Binding-site contacts:
Ligand atom C1 contacts residue ASP15 of chain 1.A at 3.5 Å.
Ligand atom O1 contacts residue ASN13 of chain 1.A at 3.0 Å (h-bond).
Ligand atom O4 contacts residue ARG67 of chain 1.A at 3.2 Å (salt-bridge).
Ligand atom O2 contacts residue GLU112 of chain 1.A at 2.6 Å (salt-bridge).
Ligand atom O3 contacts residue ASP66 of chain 1.A at 2.6 Å (salt-bridge).
Ligand atom O4 contacts residue TRP63 of chain 1.A at 4.0 Å.
Ligand atom C6 contacts residue PRO155 of chain 1.A at 3.8 Å (hydrophobic).
Ligand atom O2 contacts residue MET331 of chain 1.A at 4.0 Å.
Ligand atom C2 contacts residue GLU112 of chain 1.A at 3.6 Å.
Ligand atom O3 contacts residue ALA64 of chain 1.A at 3.5 Å.
Ligand atom O1 contacts residue ASP15 of chain 1.A at 2.9 Å (salt-bridge).
Ligand atom O3 contacts residue GLU112 of chain 1.A at 3.7 Å.
Ligand atom O5 contacts residue TYR156 of chain 1.A at 3.5 Å.
Ligand atom C1 contacts residue TRP231 of chain 1.A at 3.9 Å (hydrophobic).
Ligand atom O4 contacts residue ARG345 of chain 1.A at 4.0 Å.
Ligand atom C3 contacts residue ASP66 of chain 1.A at 3.5 Å.
Ligand atom O2 contacts residue TRP231 of chain 1.A at 4.0 Å.
Ligand atom O6 contacts residue PRO155 of chain 1.A at 3.3 Å.
Ligand atom O3 contacts residue TRP63 of chain 1.A at 3.8 Å.
Ligand atom C1 contacts residue LYS16 of chain 1.A at 4.0 Å.
Ligand atom O3 contacts residue ARG67 of chain 1.A at 3.2 Å (salt-bridge).
Ligand atom C6 contacts residue GLU154 of chain 1.A at 3.2 Å.
Ligand atom O2 contacts residue TRP63 of chain 1.A at 3.5 Å (h-bond).
Ligand atom O2 contacts residue ALA64 of chain 1.A at 3.4 Å.
Ligand atom C5 contacts residue GLU154 of chain 1.A at 3.7 Å.
Ligand atom O2 contacts residue ASP66 of chain 1.A at 2.6 Å (salt-bridge).
Ligand atom O6 contacts residue GLU154 of chain 1.A at 2.8 Å (salt-bridge).
Ligand atom O2 contacts residue LYS16 of chain 1.A at 2.7 Å (salt-bridge).
Ligand atom O1 contacts residue LYS16 of chain 1.A at 3.4 Å (salt-bridge).
Ligand atom C2 contacts residue ASP66 of chain 1.A at 3.3 Å.
Ligand atom C3 contacts residue TRP63 of chain 1.A at 3.8 Å (hydrophobic).
Ligand atom C6 contacts residue TRP341 of chain 1.A at 3.8 Å (hydrophobic).
Ligand atom C4 contacts residue TYR156 of chain 1.A at 4.0 Å (hydrophobic).
Ligand atom C6 contacts residue TYR156 of chain 1.A at 4.1 Å (hydrophobic).
Ligand atom C4 contacts residue TRP341 of chain 1.A at 3.8 Å (hydrophobic).
Ligand atom O3 contacts residue TRP341 of chain 1.A at 3.6 Å.
Ligand atom C2 contacts residue TRP341 of chain 1.A at 4.0 Å (hydrophobic).
Ligand atom O6 contacts residue TYR156 of chain 1.A at 3.1 Å (h-bond).
Ligand atom C2 contacts residue TRP231 of chain 1.A at 3.9 Å (hydrophobic).
Ligand atom C2 contacts residue LYS16 of chain 1.A at 3.9 Å.

A protein and the small-molecule ligand that binds it are described below.
Small molecule (SMILES): C[C@H]1O[C@H](O)[C@H](O)[C@@H](O)[C@@H]1O[C@H]1O[C@H](CO)[C@@H](O)[C@H](O)[C@H]1O

Sequence of chain 1.A:
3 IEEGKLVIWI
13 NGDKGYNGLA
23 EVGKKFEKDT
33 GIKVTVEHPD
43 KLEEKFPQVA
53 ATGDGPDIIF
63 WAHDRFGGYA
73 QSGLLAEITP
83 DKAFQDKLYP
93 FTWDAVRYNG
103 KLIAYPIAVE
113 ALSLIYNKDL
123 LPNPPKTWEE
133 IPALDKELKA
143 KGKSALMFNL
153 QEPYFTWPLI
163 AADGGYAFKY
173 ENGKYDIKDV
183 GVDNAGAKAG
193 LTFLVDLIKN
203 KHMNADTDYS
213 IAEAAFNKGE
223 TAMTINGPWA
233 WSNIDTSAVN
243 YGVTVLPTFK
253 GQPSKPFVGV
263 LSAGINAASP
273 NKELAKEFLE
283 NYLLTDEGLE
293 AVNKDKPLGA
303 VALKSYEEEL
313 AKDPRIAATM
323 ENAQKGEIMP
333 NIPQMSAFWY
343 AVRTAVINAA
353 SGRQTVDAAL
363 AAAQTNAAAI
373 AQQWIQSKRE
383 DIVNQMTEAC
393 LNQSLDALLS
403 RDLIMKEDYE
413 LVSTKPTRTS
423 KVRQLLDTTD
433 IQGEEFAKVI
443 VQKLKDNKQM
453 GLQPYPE